Binding-site contacts:
Ligand atom O5 contacts residue ASN25 of chain 2.A at 2.4 Å (h-bond).
Ligand atom O7 contacts residue ASN25 of chain 2.A at 4.1 Å.
Ligand atom C1 contacts residue ASN25 of chain 2.A at 1.4 Å.
Ligand atom N2 contacts residue ASN25 of chain 2.A at 3.0 Å (h-bond).
Ligand atom O5 contacts residue LYS17 of chain 2.A at 3.2 Å (salt-bridge).
Ligand atom C4 contacts residue ASN25 of chain 2.A at 4.2 Å.
Ligand atom C5 contacts residue LYS17 of chain 2.A at 3.6 Å.
Ligand atom C1 contacts residue LYS17 of chain 2.A at 3.5 Å.
Ligand atom C3 contacts residue ASN25 of chain 2.A at 3.7 Å.
Ligand atom C2 contacts residue ASN25 of chain 2.A at 2.3 Å.
Ligand atom C7 contacts residue ASN25 of chain 2.A at 4.0 Å.
Ligand atom O3 contacts residue ASN25 of chain 2.A at 4.5 Å.
Ligand atom C6 contacts residue LYS17 of chain 2.A at 3.8 Å.
Ligand atom C5 contacts residue ASN25 of chain 2.A at 3.6 Å.
Ligand atom O6 contacts residue LYS17 of chain 2.A at 3.3 Å (salt-bridge).

A small-molecule ligand and the protein it binds are described below.
Small molecule (SMILES): CC(=O)N[C@@H]1[C@@H](O)[C@H](O)[C@@H](CO)O[C@H]1O

Sequence of chain 2.A:
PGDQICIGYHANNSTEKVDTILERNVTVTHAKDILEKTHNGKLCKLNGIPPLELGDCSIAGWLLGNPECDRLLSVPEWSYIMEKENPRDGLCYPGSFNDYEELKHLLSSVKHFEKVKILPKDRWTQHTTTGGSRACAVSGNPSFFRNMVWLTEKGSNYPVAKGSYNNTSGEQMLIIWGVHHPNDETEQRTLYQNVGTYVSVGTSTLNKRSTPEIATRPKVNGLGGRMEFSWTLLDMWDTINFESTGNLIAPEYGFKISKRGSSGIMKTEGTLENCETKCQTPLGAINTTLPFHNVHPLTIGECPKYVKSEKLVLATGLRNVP